Binding-site contacts:
Ligand atom C2 contacts residue THR479 of chain 1.C at 3.9 Å.
Ligand atom O1 contacts residue THR479 of chain 1.C at 2.9 Å (h-bond).
Ligand atom O1 contacts residue PHE425 of chain 1.C at 4.0 Å.
Ligand atom C18 contacts residue ILE428 of chain 1.C at 3.7 Å (hydrophobic).
Ligand atom C2 contacts residue PHE425 of chain 1.C at 4.1 Å (hydrophobic).
Ligand atom C26 contacts residue VAL459 of chain 1.C at 4.1 Å (hydrophobic).
Ligand atom C3 contacts residue GLN483 of chain 1.C at 3.5 Å.
Ligand atom C1 contacts residue ILE482 of chain 1.C at 3.7 Å (hydrophobic).
Ligand atom C18 contacts residue LEU460 of chain 1.C at 3.8 Å (hydrophobic).
Ligand atom C18 contacts residue CYS463 of chain 1.C at 4.1 Å (hydrophobic).
Ligand atom C23 contacts residue ALA561 of chain 1.D at 3.5 Å (hydrophobic).
Ligand atom C25 contacts residue PHE456 of chain 1.C at 3.8 Å (hydrophobic).
Ligand atom C26 contacts residue ALA561 of chain 1.D at 3.7 Å (hydrophobic).
Ligand atom C9 contacts residue ILE486 of chain 1.C at 3.8 Å (hydrophobic).
Ligand atom C7 contacts residue ILE428 of chain 1.C at 3.8 Å (hydrophobic).
Ligand atom C4 contacts residue GLN483 of chain 1.C at 4.0 Å.
Ligand atom C6 contacts residue PRO424 of chain 1.C at 3.8 Å (hydrophobic).
Ligand atom C19 contacts residue ILE428 of chain 1.C at 3.8 Å (hydrophobic).
Ligand atom C3 contacts residue THR479 of chain 1.C at 3.8 Å.
Ligand atom C24 contacts residue ALA561 of chain 1.D at 3.6 Å (hydrophobic).
Ligand atom C1 contacts residue MET466 of chain 1.C at 3.7 Å (hydrophobic).
Ligand atom C20 contacts residue VAL459 of chain 1.C at 3.9 Å (hydrophobic).
Ligand atom C1 contacts residue ILE486 of chain 1.C at 4.2 Å (hydrophobic).
Ligand atom C11 contacts residue CYS463 of chain 1.C at 4.0 Å (hydrophobic).
Ligand atom C23 contacts residue VAL459 of chain 1.C at 4.1 Å (hydrophobic).
Ligand atom C12 contacts residue CYS463 of chain 1.C at 4.0 Å (hydrophobic).
Ligand atom C21 contacts residue PHE504 of chain 1.D at 3.7 Å (hydrophobic).
Ligand atom C26 contacts residue PHE456 of chain 1.C at 4.1 Å (hydrophobic).
Ligand atom O1 contacts residue GLN483 of chain 1.C at 3.1 Å.
Ligand atom C2 contacts residue ILE482 of chain 1.C at 3.9 Å (hydrophobic).
Ligand atom C8 contacts residue ILE486 of chain 1.C at 4.1 Å (hydrophobic).
Ligand atom C19 contacts residue CYS463 of chain 1.C at 3.7 Å (hydrophobic).
Ligand atom C27 contacts residue VAL459 of chain 1.C at 4.1 Å (hydrophobic).
Ligand atom C27 contacts residue PHE456 of chain 1.C at 3.5 Å (hydrophobic).
Ligand atom C19 contacts residue PHE425 of chain 1.C at 3.7 Å (hydrophobic).
Ligand atom C12 contacts residue ILE565 of chain 1.D at 4.1 Å (hydrophobic).
Ligand atom C4 contacts residue PHE425 of chain 1.C at 3.9 Å (hydrophobic).
Ligand atom C19 contacts residue MET466 of chain 1.C at 4.1 Å (hydrophobic).
Ligand atom C2 contacts residue MET466 of chain 1.C at 3.9 Å (hydrophobic).
Ligand atom C21 contacts residue VAL459 of chain 1.C at 3.3 Å (hydrophobic).

The small molecule below binds the protein below.
Small molecule (SMILES): CC(C)[C@@H](C)/C=C/[C@@H](C)[C@H]1CC[C@H]2C3=CC=C4C[C@@H](O)CC[C@]4(C)[C@H]3CC[C@]12C

Sequence of chain 1.D:
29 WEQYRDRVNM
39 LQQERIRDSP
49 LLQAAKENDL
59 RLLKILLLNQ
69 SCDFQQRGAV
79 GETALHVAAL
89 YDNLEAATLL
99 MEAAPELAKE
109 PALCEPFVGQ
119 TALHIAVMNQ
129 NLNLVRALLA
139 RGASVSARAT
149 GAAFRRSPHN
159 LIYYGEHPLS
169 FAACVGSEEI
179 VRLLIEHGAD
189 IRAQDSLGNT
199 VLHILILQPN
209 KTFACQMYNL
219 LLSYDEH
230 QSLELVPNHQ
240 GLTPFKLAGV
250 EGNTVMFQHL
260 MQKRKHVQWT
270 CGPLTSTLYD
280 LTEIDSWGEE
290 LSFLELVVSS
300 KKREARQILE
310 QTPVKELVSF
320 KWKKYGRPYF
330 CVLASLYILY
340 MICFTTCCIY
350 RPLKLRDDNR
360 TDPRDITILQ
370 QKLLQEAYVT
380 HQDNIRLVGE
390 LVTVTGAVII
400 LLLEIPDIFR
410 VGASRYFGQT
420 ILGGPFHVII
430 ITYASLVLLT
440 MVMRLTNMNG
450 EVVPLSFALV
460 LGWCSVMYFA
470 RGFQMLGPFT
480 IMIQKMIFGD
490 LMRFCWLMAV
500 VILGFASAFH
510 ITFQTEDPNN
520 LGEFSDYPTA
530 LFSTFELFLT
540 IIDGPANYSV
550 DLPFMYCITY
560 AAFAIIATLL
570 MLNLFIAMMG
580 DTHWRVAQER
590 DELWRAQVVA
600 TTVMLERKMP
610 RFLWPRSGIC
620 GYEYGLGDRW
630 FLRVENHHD

Sequence of chain 1.C:
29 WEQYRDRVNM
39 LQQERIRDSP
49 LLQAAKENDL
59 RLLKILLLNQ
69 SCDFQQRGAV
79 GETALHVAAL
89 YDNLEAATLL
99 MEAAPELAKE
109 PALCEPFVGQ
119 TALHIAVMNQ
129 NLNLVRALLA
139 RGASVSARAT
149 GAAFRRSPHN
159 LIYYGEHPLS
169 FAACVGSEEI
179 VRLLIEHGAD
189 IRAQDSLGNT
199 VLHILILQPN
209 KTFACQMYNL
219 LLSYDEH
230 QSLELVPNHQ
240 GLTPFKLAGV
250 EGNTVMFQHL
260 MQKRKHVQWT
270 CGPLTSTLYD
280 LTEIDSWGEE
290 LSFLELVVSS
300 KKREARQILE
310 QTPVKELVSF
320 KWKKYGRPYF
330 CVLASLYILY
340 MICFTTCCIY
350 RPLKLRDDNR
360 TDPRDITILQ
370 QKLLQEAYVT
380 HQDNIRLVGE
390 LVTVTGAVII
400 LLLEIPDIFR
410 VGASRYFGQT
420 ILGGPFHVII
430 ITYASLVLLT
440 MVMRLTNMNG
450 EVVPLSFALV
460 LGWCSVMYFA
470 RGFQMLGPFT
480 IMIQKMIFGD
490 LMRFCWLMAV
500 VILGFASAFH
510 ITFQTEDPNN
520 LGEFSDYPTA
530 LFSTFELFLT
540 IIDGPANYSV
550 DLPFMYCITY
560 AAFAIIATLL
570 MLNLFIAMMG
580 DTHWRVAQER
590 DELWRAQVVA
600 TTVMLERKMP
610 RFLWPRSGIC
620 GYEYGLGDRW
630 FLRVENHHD